Sequence of chain 1.G:
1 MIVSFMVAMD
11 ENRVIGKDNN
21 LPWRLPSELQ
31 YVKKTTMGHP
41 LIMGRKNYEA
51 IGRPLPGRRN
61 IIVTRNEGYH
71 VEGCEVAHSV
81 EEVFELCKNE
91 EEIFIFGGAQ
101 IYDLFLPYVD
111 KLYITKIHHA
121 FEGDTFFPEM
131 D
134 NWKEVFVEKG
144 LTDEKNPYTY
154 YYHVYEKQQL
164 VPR

Binding-site contacts:
Ligand atom C12 contacts residue LEU21 of chain 1.G at 3.7 Å (hydrophobic).
Ligand atom C12 contacts residue LEU29 of chain 1.G at 3.7 Å (hydrophobic).
Ligand atom C3 contacts residue VAL32 of chain 1.G at 3.4 Å (hydrophobic).
Ligand atom N2 contacts residue GLU28 of chain 1.G at 3.3 Å (salt-bridge).
Ligand atom C21 contacts residue ILE51 of chain 1.G at 3.9 Å (hydrophobic).
Ligand atom C3 contacts residue GLU28 of chain 1.G at 3.7 Å.
Ligand atom C17 contacts residue LEU29 of chain 1.G at 3.6 Å (hydrophobic).
Ligand atom N7 contacts residue VAL7 of chain 1.G at 3.8 Å.
Ligand atom N7 contacts residue PHE96 of chain 1.G at 2.7 Å (h-bond).
Ligand atom C18 contacts residue LEU29 of chain 1.G at 3.8 Å (hydrophobic).
Ligand atom N4 contacts residue VAL32 of chain 1.G at 3.1 Å.
Ligand atom C3 contacts residue VAL7 of chain 1.G at 3.8 Å (hydrophobic).
Ligand atom N4 contacts residue GLU28 of chain 1.G at 2.7 Å (salt-bridge).
Ligand atom C11 contacts residue LEU21 of chain 1.G at 3.5 Å (hydrophobic).
Ligand atom C15 contacts residue LEU29 of chain 1.G at 3.5 Å (hydrophobic).
Ligand atom C20 contacts residue PHE96 of chain 1.G at 3.6 Å (hydrophobic).
Ligand atom C14 contacts residue LEU21 of chain 1.G at 3.7 Å (hydrophobic).
Ligand atom C6 contacts residue ALA8 of chain 1.G at 3.8 Å (hydrophobic).
Ligand atom C1 contacts residue LEU29 of chain 1.G at 3.8 Å (hydrophobic).
Ligand atom C6 contacts residue MET6 of chain 1.G at 3.3 Å (hydrophobic).
Ligand atom O13 contacts residue LEU21 of chain 1.G at 3.2 Å.
Ligand atom N5 contacts residue VAL7 of chain 1.G at 3.3 Å.
Ligand atom N4 contacts residue THR115 of chain 1.G at 3.6 Å.
Ligand atom O16 contacts residue LEU29 of chain 1.G at 3.8 Å.
Ligand atom C18 contacts residue ILE51 of chain 1.G at 3.8 Å (hydrophobic).
Ligand atom N4 contacts residue ALA8 of chain 1.G at 3.3 Å (h-bond).
Ligand atom N7 contacts residue MET6 of chain 1.G at 2.6 Å (h-bond).
Ligand atom C3 contacts residue ALA8 of chain 1.G at 3.4 Å (hydrophobic).
Ligand atom N4 contacts residue VAL7 of chain 1.G at 3.5 Å.
Ligand atom C9 contacts residue PHE96 of chain 1.G at 3.5 Å (hydrophobic).
Ligand atom N7 contacts residue TYR102 of chain 1.G at 3.5 Å (h-bond).
Ligand atom C10 contacts residue PHE96 of chain 1.G at 3.7 Å (hydrophobic).
Ligand atom N4 contacts residue MET6 of chain 1.G at 3.7 Å.
Ligand atom N2 contacts residue VAL32 of chain 1.G at 3.2 Å.
Ligand atom C15 contacts residue ILE51 of chain 1.G at 3.9 Å (hydrophobic).
Ligand atom C20 contacts residue LEU55 of chain 1.G at 3.4 Å (hydrophobic).
Ligand atom O19 contacts residue LEU55 of chain 1.G at 3.2 Å.
Ligand atom N5 contacts residue MET6 of chain 1.G at 3.3 Å (h-bond).
Ligand atom N5 contacts residue ALA8 of chain 1.G at 3.0 Å (h-bond).
Ligand atom C21 contacts residue PHE96 of chain 1.G at 3.1 Å (hydrophobic).

This protein binds this small molecule.
Small molecule (SMILES): COc1cc(Cc2cnc(N)nc2N)cc(OC)c1OC